This small molecule binds to this protein.
Small molecule (SMILES): CNCc1nn(C)c2ccccc12

Binding-site contacts:
Ligand atom CAA contacts residue ALA266 of chain 1.A at 3.5 Å (hydrophobic).
Ligand atom CAG contacts residue LYS249 of chain 1.A at 3.2 Å.
Ligand atom CAC contacts residue ALA266 of chain 1.A at 4.2 Å (hydrophobic).
Ligand atom CAM contacts residue HIS263 of chain 1.A at 3.9 Å.
Ligand atom CAL contacts residue HIS263 of chain 1.A at 3.8 Å.
Ligand atom CAC contacts residue GLY265 of chain 1.A at 3.2 Å.
Ligand atom NAB contacts residue HIS263 of chain 1.A at 3.8 Å.
Ligand atom NAB contacts residue ALA266 of chain 1.A at 3.2 Å (h-bond).
Ligand atom NAE contacts residue HIS263 of chain 1.A at 4.0 Å.
Ligand atom CAA contacts residue GLY265 of chain 1.A at 4.2 Å.
Ligand atom CAC contacts residue PHE264 of chain 1.A at 3.5 Å (hydrophobic).
Ligand atom NAB contacts residue GLY265 of chain 1.A at 3.1 Å (h-bond).
Ligand atom NAF contacts residue LYS249 of chain 1.A at 3.6 Å.
Ligand atom CAC contacts residue HIS263 of chain 1.A at 3.3 Å.
Ligand atom CAA contacts residue PHE264 of chain 1.A at 4.3 Å (hydrophobic).
Ligand atom CAD contacts residue HIS263 of chain 1.A at 3.8 Å.
Ligand atom NAE contacts residue LYS249 of chain 1.A at 3.3 Å (salt-bridge).
Ligand atom NAB contacts residue PHE264 of chain 1.A at 4.2 Å.
Ligand atom CAL contacts residue PHE264 of chain 1.A at 4.3 Å (hydrophobic).
Ligand atom CAD contacts residue LYS249 of chain 1.A at 4.5 Å.

Sequence of chain 1.A:
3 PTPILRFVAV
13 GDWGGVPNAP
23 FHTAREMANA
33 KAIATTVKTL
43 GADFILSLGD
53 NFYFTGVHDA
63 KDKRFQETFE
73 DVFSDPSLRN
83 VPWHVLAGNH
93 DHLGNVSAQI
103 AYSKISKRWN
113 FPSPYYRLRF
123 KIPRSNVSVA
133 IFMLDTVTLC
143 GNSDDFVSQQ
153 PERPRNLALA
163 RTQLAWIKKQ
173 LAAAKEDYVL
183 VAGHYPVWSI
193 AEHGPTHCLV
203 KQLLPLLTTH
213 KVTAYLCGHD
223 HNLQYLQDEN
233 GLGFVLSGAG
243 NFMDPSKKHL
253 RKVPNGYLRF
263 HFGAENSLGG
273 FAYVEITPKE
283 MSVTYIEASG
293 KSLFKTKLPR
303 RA